Binding-site contacts:
Ligand atom O1G contacts residue TYR315 of chain 1.B at 2.8 Å (h-bond).
Ligand atom C8 contacts residue LEU150 of chain 1.B at 3.7 Å (hydrophobic).
Ligand atom O6 contacts residue TYR374 of chain 1.B at 3.0 Å (h-bond).
Ligand atom N3 contacts residue HIS215 of chain 1.B at 4.0 Å.
Ligand atom N2 contacts residue HIS370 of chain 1.B at 3.6 Å.
Ligand atom O3G contacts residue LYS312 of chain 1.B at 3.5 Å (salt-bridge).
Ligand atom O6 contacts residue GLN375 of chain 1.B at 3.1 Å (h-bond).
Ligand atom O3' contacts residue TYR315 of chain 1.B at 3.9 Å.
Ligand atom C4' contacts residue ARG164 of chain 1.B at 4.0 Å.
Ligand atom C6 contacts residue HIS215 of chain 1.B at 3.3 Å.
Ligand atom C2' contacts residue TYR374 of chain 1.B at 3.6 Å (hydrophobic).
Ligand atom N1 contacts residue GLN375 of chain 1.B at 3.1 Å (h-bond).
Ligand atom O6 contacts residue HIS215 of chain 1.B at 3.5 Å.
Ligand atom O1B contacts residue ASP311 of chain 1.B at 2.8 Å (salt-bridge).
Ligand atom S1A contacts residue ARG164 of chain 1.B at 3.1 Å (salt-bridge).
Ligand atom C5 contacts residue HIS215 of chain 1.B at 3.5 Å.
Ligand atom C5 contacts residue TYR374 of chain 1.B at 3.9 Å (hydrophobic).
Ligand atom PG contacts residue TYR315 of chain 1.B at 3.9 Å.
Ligand atom N7 contacts residue HIS215 of chain 1.B at 4.0 Å.
Ligand atom O4' contacts residue ARG164 of chain 1.B at 4.1 Å.
Ligand atom C4 contacts residue HIS215 of chain 1.B at 4.0 Å.
Ligand atom O3' contacts residue ASP319 of chain 1.B at 3.5 Å (salt-bridge).
Ligand atom C3' contacts residue TYR315 of chain 1.B at 3.9 Å (hydrophobic).
Ligand atom C2 contacts residue HIS215 of chain 1.B at 3.5 Å.
Ligand atom S1A contacts residue ASP207 of chain 1.B at 3.9 Å.
Ligand atom O2A contacts residue ARG164 of chain 1.B at 4.0 Å.
Ligand atom C3' contacts residue ASP319 of chain 1.B at 4.0 Å.
Ligand atom C6 contacts residue TYR374 of chain 1.B at 3.5 Å (hydrophobic).
Ligand atom O2G contacts residue ARG366 of chain 1.B at 3.0 Å (salt-bridge).
Ligand atom N1 contacts residue HIS215 of chain 1.B at 3.1 Å (h-bond).
Ligand atom C2' contacts residue ASP319 of chain 1.B at 3.9 Å.
Ligand atom O1G contacts residue LYS312 of chain 1.B at 3.7 Å.
Ligand atom N7 contacts residue TYR374 of chain 1.B at 3.9 Å.
Ligand atom C2' contacts residue LEU150 of chain 1.B at 3.5 Å (hydrophobic).
Ligand atom O2G contacts residue TYR315 of chain 1.B at 3.9 Å.
Ligand atom O3' contacts residue GLN149 of chain 1.B at 2.7 Å (h-bond).
Ligand atom C1' contacts residue LEU150 of chain 1.B at 4.0 Å (hydrophobic).
Ligand atom N2 contacts residue HIS215 of chain 1.B at 3.9 Å.
Ligand atom C2 contacts residue GLN375 of chain 1.B at 4.0 Å.
Ligand atom C6 contacts residue GLN375 of chain 1.B at 3.2 Å.

A protein and the small-molecule ligand that binds it are described below.
Small molecule (SMILES): Nc1nc(=O)c2ncn([C@H]3C[C@H](O)[C@@H](CO[P](=O)(S)OP(=O)(O)OP(=O)(O)O)O3)c2[nH]1

Sequence of chain 1.B:
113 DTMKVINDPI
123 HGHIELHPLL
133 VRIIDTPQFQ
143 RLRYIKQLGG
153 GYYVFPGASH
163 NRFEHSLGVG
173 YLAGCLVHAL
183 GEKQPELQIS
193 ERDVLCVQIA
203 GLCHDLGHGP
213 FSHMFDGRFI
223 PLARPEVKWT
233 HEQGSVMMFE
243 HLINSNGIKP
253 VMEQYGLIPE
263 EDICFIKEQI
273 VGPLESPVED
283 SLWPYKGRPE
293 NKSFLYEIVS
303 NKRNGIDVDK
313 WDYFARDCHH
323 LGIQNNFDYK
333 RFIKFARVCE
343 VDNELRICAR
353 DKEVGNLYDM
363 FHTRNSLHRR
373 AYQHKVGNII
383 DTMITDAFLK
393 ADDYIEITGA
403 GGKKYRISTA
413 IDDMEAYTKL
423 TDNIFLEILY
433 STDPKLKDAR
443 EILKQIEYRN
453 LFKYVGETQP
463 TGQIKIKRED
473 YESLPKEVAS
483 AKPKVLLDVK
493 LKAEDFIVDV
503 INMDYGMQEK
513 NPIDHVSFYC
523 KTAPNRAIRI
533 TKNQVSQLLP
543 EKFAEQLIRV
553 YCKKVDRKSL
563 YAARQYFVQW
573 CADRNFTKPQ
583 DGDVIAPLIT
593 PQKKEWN